A small-molecule ligand and the protein it binds are described below.
Small molecule (SMILES): O[C@H](CNC1CCCC1)Cn1c2ccccc2c2ccccc21

Sequence of chain 5.A:
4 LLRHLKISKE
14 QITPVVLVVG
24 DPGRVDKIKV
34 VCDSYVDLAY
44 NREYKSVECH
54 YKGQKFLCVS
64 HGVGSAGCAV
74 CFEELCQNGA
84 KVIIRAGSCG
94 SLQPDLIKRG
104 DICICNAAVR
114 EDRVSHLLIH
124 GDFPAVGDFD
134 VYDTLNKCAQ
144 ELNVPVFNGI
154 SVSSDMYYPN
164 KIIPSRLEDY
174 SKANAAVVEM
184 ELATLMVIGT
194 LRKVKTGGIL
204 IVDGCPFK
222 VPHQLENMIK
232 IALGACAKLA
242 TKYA

Binding-site contacts:
Ligand atom C18 contacts residue MET183 of chain 5.A at 4.0 Å (hydrophobic).
Ligand atom C22 contacts residue MET183 of chain 5.A at 3.9 Å (hydrophobic).
Ligand atom C21 contacts residue HIS7 of chain 3.A at 3.6 Å.
Ligand atom C16 contacts residue TYR160 of chain 5.A at 3.6 Å (hydrophobic).
Ligand atom C11 contacts residue GLY93 of chain 5.A at 3.7 Å.
Ligand atom C09 contacts residue PRO209 of chain 5.A at 3.6 Å (hydrophobic).
Ligand atom C03 contacts residue GLU182 of chain 5.A at 3.7 Å.
Ligand atom C12 contacts residue TYR160 of chain 5.A at 4.0 Å (hydrophobic).
Ligand atom C04 contacts residue TYR160 of chain 5.A at 3.8 Å (hydrophobic).
Ligand atom C12 contacts residue GLY93 of chain 5.A at 4.0 Å.
Ligand atom C02 contacts residue VAL181 of chain 5.A at 3.6 Å (hydrophobic).
Ligand atom C01 contacts residue MET159 of chain 5.A at 3.5 Å (hydrophobic).
Ligand atom N17 contacts residue SER91 of chain 5.A at 3.6 Å.
Ligand atom C10 contacts residue CYS208 of chain 5.A at 3.6 Å (hydrophobic).
Ligand atom C20 contacts residue HIS7 of chain 3.A at 3.9 Å.
Ligand atom N13 contacts residue GLY93 of chain 5.A at 3.9 Å.
Ligand atom C10 contacts residue GLY207 of chain 5.A at 3.7 Å.
Ligand atom C15 contacts residue SER91 of chain 5.A at 3.8 Å.
Ligand atom C22 contacts residue TYR160 of chain 5.A at 3.6 Å (hydrophobic).
Ligand atom C11 contacts residue ASP206 of chain 5.A at 3.8 Å.
Ligand atom C04 contacts residue VAL181 of chain 5.A at 4.0 Å (hydrophobic).
Ligand atom O23 contacts residue ASP206 of chain 5.A at 2.8 Å (salt-bridge).
Ligand atom C14 contacts residue CYS92 of chain 5.A at 3.5 Å (hydrophobic).
Ligand atom C01 contacts residue TYR160 of chain 5.A at 3.8 Å (hydrophobic).
Ligand atom C14 contacts residue VAL181 of chain 5.A at 3.6 Å (hydrophobic).
Ligand atom C19 contacts residue ARG45 of chain 3.A at 3.4 Å.
Ligand atom C19 contacts residue PO41 of chain 5.F at 4.0 Å.
Ligand atom C06 contacts residue TYR160 of chain 5.A at 3.7 Å (hydrophobic).
Ligand atom C05 contacts residue TYR160 of chain 5.A at 3.6 Å (hydrophobic).
Ligand atom C20 contacts residue VAL66 of chain 5.A at 3.8 Å (hydrophobic).
Ligand atom C15 contacts residue ASP206 of chain 5.A at 3.8 Å.
Ligand atom C09 contacts residue CYS208 of chain 5.A at 3.6 Å (hydrophobic).
Ligand atom C02 contacts residue MET183 of chain 5.A at 3.5 Å (hydrophobic).
Ligand atom C07 contacts residue TYR160 of chain 5.A at 3.8 Å (hydrophobic).
Ligand atom C01 contacts residue VAL181 of chain 5.A at 3.8 Å (hydrophobic).
Ligand atom C03 contacts residue MET183 of chain 5.A at 3.7 Å (hydrophobic).
Ligand atom C03 contacts residue VAL181 of chain 5.A at 3.9 Å (hydrophobic).
Ligand atom C14 contacts residue GLY93 of chain 5.A at 3.4 Å.
Ligand atom C20 contacts residue ARG45 of chain 3.A at 3.6 Å.
Ligand atom C08 contacts residue PRO209 of chain 5.A at 3.8 Å (hydrophobic).

Sequence of chain 3.A:
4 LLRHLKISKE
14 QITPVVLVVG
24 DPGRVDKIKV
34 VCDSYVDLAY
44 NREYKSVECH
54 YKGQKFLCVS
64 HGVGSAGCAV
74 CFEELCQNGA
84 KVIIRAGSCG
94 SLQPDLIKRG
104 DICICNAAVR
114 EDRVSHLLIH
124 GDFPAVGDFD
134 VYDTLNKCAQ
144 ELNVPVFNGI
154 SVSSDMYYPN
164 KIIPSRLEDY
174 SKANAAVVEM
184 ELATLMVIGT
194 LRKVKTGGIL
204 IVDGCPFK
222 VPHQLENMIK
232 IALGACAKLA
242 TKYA